Sequence of chain 1.A:
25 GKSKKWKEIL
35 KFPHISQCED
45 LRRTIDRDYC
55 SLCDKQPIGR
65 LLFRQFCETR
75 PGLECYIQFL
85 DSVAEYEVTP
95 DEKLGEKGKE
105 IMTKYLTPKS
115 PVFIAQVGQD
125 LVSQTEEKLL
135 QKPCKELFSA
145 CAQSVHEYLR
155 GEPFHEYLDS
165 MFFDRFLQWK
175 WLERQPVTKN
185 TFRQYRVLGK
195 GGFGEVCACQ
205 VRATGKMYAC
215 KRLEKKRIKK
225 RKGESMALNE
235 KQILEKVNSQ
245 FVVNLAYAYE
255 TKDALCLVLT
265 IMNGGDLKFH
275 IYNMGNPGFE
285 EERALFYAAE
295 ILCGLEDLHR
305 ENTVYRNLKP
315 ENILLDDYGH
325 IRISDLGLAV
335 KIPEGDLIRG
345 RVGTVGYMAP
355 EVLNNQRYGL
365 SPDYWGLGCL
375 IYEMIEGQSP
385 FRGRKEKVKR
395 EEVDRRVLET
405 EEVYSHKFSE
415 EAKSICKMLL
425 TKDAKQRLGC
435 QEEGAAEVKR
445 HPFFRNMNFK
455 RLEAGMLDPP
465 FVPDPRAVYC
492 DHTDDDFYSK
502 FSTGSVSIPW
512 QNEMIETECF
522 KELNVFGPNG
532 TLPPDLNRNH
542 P

Binding-site contacts:
Ligand atom C09 contacts residue ASP329 of chain 1.A at 3.8 Å.
Ligand atom C14 contacts residue VAL247 of chain 1.A at 3.5 Å (hydrophobic).
Ligand atom F34 contacts residue GLY198 of chain 1.A at 2.8 Å.
Ligand atom F34 contacts residue GLU199 of chain 1.A at 3.3 Å.
Ligand atom O11 contacts residue ASP329 of chain 1.A at 3.2 Å.
Ligand atom C20 contacts residue LEU318 of chain 1.A at 3.7 Å (hydrophobic).
Ligand atom C27 contacts residue MET266 of chain 1.A at 3.4 Å (hydrophobic).
Ligand atom C09 contacts residue LYS215 of chain 1.A at 3.6 Å.
Ligand atom O11 contacts residue LYS215 of chain 1.A at 2.9 Å (salt-bridge).
Ligand atom C19 contacts residue LEU318 of chain 1.A at 3.6 Å (hydrophobic).
Ligand atom C12 contacts residue ASP329 of chain 1.A at 3.4 Å.
Ligand atom C26 contacts residue MET266 of chain 1.A at 2.9 Å (hydrophobic).
Ligand atom O33 contacts residue LEU192 of chain 1.A at 3.7 Å.
Ligand atom C15 contacts residue LEU318 of chain 1.A at 3.8 Å (hydrophobic).
Ligand atom C29 contacts residue LEU192 of chain 1.A at 3.3 Å (hydrophobic).
Ligand atom O21 contacts residue MET266 of chain 1.A at 2.8 Å (h-bond).
Ligand atom CL3 contacts residue VAL472 of chain 1.A at 3.7 Å.
Ligand atom CL3 contacts residue TYR473 of chain 1.A at 3.2 Å.
Ligand atom C02 contacts residue GLY196 of chain 1.A at 3.9 Å.
Ligand atom C02 contacts residue GLY195 of chain 1.A at 3.5 Å.
Ligand atom C13 contacts residue SER328 of chain 1.A at 3.8 Å.
Ligand atom C14 contacts residue LEU263 of chain 1.A at 3.6 Å (hydrophobic).
Ligand atom C07 contacts residue LYS215 of chain 1.A at 3.7 Å.
Ligand atom C25 contacts residue MET266 of chain 1.A at 3.5 Å (hydrophobic).
Ligand atom O21 contacts residue ILE265 of chain 1.A at 3.8 Å.
Ligand atom C01 contacts residue VAL200 of chain 1.A at 3.4 Å (hydrophobic).
Ligand atom N18 contacts residue THR264 of chain 1.A at 3.1 Å (h-bond).
Ligand atom N30 contacts residue MET266 of chain 1.A at 2.9 Å (h-bond).
Ligand atom C01 contacts residue GLY195 of chain 1.A at 3.5 Å.
Ligand atom N18 contacts residue LEU318 of chain 1.A at 3.7 Å.
Ligand atom F34 contacts residue GLY196 of chain 1.A at 3.6 Å.
Ligand atom C04 contacts residue LYS215 of chain 1.A at 3.5 Å.
Ligand atom F34 contacts residue GLY195 of chain 1.A at 3.5 Å.
Ligand atom C06 contacts residue VAL200 of chain 1.A at 3.4 Å (hydrophobic).
Ligand atom C28 contacts residue LEU318 of chain 1.A at 3.5 Å (hydrophobic).
Ligand atom C01 contacts residue LYS194 of chain 1.A at 3.6 Å.
Ligand atom C32 contacts residue TYR473 of chain 1.A at 3.7 Å (hydrophobic).
Ligand atom C13 contacts residue LEU263 of chain 1.A at 3.6 Å (hydrophobic).
Ligand atom C29 contacts residue ASN267 of chain 1.A at 3.6 Å.
Ligand atom N18 contacts residue MET266 of chain 1.A at 3.8 Å.

This protein binds this small molecule.
Small molecule (SMILES): Cc1[nH]c(/C=C2\C(=O)Nc3ccc(C(=O)N[C@H](C)c4ccc(F)cc4)cc32)c(C)c1NC(=O)CCl